Sequence of chain 1.A:
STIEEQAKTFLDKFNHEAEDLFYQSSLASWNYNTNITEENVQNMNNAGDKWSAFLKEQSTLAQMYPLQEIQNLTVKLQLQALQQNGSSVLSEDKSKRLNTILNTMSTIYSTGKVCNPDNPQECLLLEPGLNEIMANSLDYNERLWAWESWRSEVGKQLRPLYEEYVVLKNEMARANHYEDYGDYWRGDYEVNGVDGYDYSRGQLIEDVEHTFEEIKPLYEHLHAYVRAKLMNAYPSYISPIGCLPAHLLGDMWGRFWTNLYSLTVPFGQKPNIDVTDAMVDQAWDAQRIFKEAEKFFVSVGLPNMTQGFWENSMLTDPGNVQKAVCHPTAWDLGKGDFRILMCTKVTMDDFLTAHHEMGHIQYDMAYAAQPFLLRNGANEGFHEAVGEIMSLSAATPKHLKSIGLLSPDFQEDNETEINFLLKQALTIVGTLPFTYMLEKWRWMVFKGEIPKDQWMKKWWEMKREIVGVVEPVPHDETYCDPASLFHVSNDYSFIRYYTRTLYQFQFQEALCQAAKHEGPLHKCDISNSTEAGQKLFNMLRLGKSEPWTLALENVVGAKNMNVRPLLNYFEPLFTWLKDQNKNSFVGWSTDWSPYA

A protein and the small-molecule ligand that binds it are described below.
Small molecule (SMILES): CC(=O)N[C@@H]1[C@@H](O)[C@H](O)[C@@H](CO)O[C@H]1O

Binding-site contacts:
Ligand atom O7 contacts residue TRP576 of chain 1.A at 4.2 Å.
Ligand atom C2 contacts residue ASN414 of chain 1.A at 2.5 Å.
Ligand atom C4 contacts residue ASN414 of chain 1.A at 4.2 Å.
Ligand atom O7 contacts residue ASN414 of chain 1.A at 3.5 Å (h-bond).
Ligand atom C7 contacts residue GLU415 of chain 1.A at 4.4 Å.
Ligand atom C7 contacts residue PHE267 of chain 1.A at 4.5 Å (hydrophobic).
Ligand atom C8 contacts residue PHE267 of chain 1.A at 3.4 Å (hydrophobic).
Ligand atom C3 contacts residue ASN414 of chain 1.A at 3.8 Å.
Ligand atom C1 contacts residue ASN414 of chain 1.A at 1.4 Å.
Ligand atom C5 contacts residue ASN414 of chain 1.A at 3.6 Å.
Ligand atom C7 contacts residue ASN414 of chain 1.A at 3.5 Å.
Ligand atom C8 contacts residue GLU415 of chain 1.A at 3.2 Å.
Ligand atom N2 contacts residue ASN414 of chain 1.A at 3.1 Å (h-bond).
Ligand atom O5 contacts residue ASN414 of chain 1.A at 2.3 Å (h-bond).